Sequence of chain 1.F:
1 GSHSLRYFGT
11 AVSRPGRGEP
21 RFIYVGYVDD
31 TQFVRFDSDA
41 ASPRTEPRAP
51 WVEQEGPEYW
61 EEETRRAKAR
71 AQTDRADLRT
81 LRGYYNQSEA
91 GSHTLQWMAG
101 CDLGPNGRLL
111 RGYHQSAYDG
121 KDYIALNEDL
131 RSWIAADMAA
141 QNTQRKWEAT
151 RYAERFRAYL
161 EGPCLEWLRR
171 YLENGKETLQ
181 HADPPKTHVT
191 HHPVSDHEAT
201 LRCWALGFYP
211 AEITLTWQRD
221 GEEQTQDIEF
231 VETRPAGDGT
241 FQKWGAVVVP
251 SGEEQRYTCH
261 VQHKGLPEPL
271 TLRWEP

Sequence of chain 1.J:
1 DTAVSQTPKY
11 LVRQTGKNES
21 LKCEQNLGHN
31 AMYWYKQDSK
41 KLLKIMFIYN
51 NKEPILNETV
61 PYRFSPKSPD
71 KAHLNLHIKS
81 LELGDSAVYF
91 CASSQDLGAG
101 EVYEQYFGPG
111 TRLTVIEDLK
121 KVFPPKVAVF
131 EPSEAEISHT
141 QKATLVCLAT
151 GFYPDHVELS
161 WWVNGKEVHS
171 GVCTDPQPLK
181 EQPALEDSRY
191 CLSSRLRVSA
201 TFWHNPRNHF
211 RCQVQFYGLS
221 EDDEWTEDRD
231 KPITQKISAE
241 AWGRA

Binding-site contacts:
Ligand atom O contacts residue TYR84 of chain 1.F at 3.3 Å (h-bond).
Ligand atom C contacts residue ASP77 of chain 1.F at 4.1 Å.
Ligand atom CA contacts residue GLU101 of chain 1.J at 3.4 Å.
Ligand atom CB contacts residue THR143 of chain 1.F at 4.1 Å.
Ligand atom O contacts residue LYS146 of chain 1.F at 3.4 Å.
Ligand atom O contacts residue TRP147 of chain 1.F at 3.3 Å (h-bond).
Ligand atom N contacts residue MYR1 of chain 1.DA at 1.3 Å.
Ligand atom CD1 contacts residue ASP77 of chain 1.F at 3.9 Å.
Ligand atom CA contacts residue THR143 of chain 1.F at 4.1 Å.
Ligand atom CG2 contacts residue LEU81 of chain 1.F at 4.2 Å (hydrophobic).
Ligand atom CD1 contacts residue TYR123 of chain 1.F at 3.4 Å (hydrophobic).
Ligand atom CG1 contacts residue THR143 of chain 1.F at 4.2 Å.
Ligand atom C contacts residue TRP147 of chain 1.F at 4.0 Å (hydrophobic).
Ligand atom CA contacts residue MYR1 of chain 1.DA at 2.4 Å.
Ligand atom OXT contacts residue THR80 of chain 1.F at 3.7 Å.
Ligand atom O contacts residue LYS146 of chain 1.F at 4.2 Å.
Ligand atom O contacts residue THR73 of chain 1.F at 3.7 Å.
Ligand atom O contacts residue THR143 of chain 1.F at 3.2 Å (h-bond).
Ligand atom N contacts residue GLU101 of chain 1.J at 3.1 Å (salt-bridge).
Ligand atom CG2 contacts residue THR143 of chain 1.F at 3.5 Å.
Ligand atom C contacts residue TYR84 of chain 1.F at 4.2 Å (hydrophobic).
Ligand atom OXT contacts residue ASP77 of chain 1.F at 4.1 Å.
Ligand atom CA contacts residue TRP147 of chain 1.F at 4.2 Å (hydrophobic).
Ligand atom CA contacts residue ASP77 of chain 1.F at 3.9 Å.
Ligand atom O contacts residue ASP96 of chain 1.J at 3.7 Å.
Ligand atom OXT contacts residue LYS146 of chain 1.F at 4.1 Å.
Ligand atom CA contacts residue ASP77 of chain 1.F at 4.1 Å.
Ligand atom C contacts residue MYR1 of chain 1.DA at 3.5 Å.
Ligand atom C contacts residue TRP147 of chain 1.F at 4.1 Å (hydrophobic).
Ligand atom CA contacts residue LEU97 of chain 1.J at 4.2 Å (hydrophobic).
Ligand atom CG2 contacts residue TYR123 of chain 1.F at 3.8 Å (hydrophobic).
Ligand atom C contacts residue THR143 of chain 1.F at 4.0 Å.
Ligand atom CG1 contacts residue TYR123 of chain 1.F at 4.2 Å (hydrophobic).
Ligand atom CA contacts residue THR73 of chain 1.F at 4.2 Å.
Ligand atom CG1 contacts residue TRP147 of chain 1.F at 4.1 Å (hydrophobic).
Ligand atom CB contacts residue ASP77 of chain 1.F at 3.5 Å.
Ligand atom N contacts residue ASP77 of chain 1.F at 3.2 Å (salt-bridge).
Ligand atom N contacts residue TYR152 of chain 1.F at 3.0 Å (h-bond).
Ligand atom CG1 contacts residue ASP77 of chain 1.F at 3.7 Å.
Ligand atom O contacts residue TRP147 of chain 1.F at 4.0 Å.

A protein and the small-molecule ligand that binds it are described below.
Small molecule (SMILES): CC[C@H](C)[C@H](NC(=O)[C@H](C)NC(=O)CNC(=O)CN)C(=O)O